Sequence of chain 1.B:
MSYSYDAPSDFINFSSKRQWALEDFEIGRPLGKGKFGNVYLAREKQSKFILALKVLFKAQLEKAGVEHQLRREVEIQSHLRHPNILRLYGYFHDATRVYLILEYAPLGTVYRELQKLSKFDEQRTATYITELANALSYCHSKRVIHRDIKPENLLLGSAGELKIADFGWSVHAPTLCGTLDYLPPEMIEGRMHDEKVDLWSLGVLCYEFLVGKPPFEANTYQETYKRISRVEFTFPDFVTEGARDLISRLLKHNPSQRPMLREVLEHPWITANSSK

A protein and the small-molecule ligand that binds it are described below.
Small molecule (SMILES): Nc1ncnc2c1ncn2[C@@H]1O[C@H](CO[P](=O)(O)O[P](=O)(O)NP(=O)(O)O)[C@@H](O)[C@H]1O

Binding-site contacts:
Ligand atom N7 contacts residue VAL50 of chain 1.B at 3.9 Å.
Ligand atom C5' contacts residue LYS44 of chain 1.B at 4.0 Å.
Ligand atom O3G contacts residue LYS46 of chain 1.B at 3.4 Å (salt-bridge).
Ligand atom N6 contacts residue LEU97 of chain 1.B at 3.6 Å.
Ligand atom C5' contacts residue VAL50 of chain 1.B at 4.0 Å (hydrophobic).
Ligand atom C6 contacts residue GLU114 of chain 1.B at 3.5 Å.
Ligand atom N1 contacts residue GLU114 of chain 1.B at 3.6 Å.
Ligand atom C8 contacts residue VAL50 of chain 1.B at 3.9 Å (hydrophobic).
Ligand atom O2' contacts residue THR120 of chain 1.B at 3.7 Å.
Ligand atom C5 contacts residue VAL50 of chain 1.B at 4.1 Å (hydrophobic).
Ligand atom O2B contacts residue GLY45 of chain 1.B at 3.2 Å.
Ligand atom N6 contacts residue ALA63 of chain 1.B at 3.5 Å.
Ligand atom N1 contacts residue ALA116 of chain 1.B at 3.2 Å (h-bond).
Ligand atom O3G contacts residue PHE47 of chain 1.B at 3.4 Å.
Ligand atom C5 contacts residue LEU166 of chain 1.B at 4.0 Å (hydrophobic).
Ligand atom O2B contacts residue LYS46 of chain 1.B at 3.2 Å (salt-bridge).
Ligand atom PA contacts residue LYS65 of chain 1.B at 4.1 Å.
Ligand atom O3A contacts residue GLY45 of chain 1.B at 3.5 Å.
Ligand atom O2' contacts residue LEU166 of chain 1.B at 4.0 Å.
Ligand atom N6 contacts residue GLU114 of chain 1.B at 2.5 Å (salt-bridge).
Ligand atom PB contacts residue GLY45 of chain 1.B at 3.8 Å.
Ligand atom N3B contacts residue LYS65 of chain 1.B at 2.9 Å (salt-bridge).
Ligand atom N1 contacts residue TYR115 of chain 1.B at 3.8 Å.
Ligand atom O4' contacts residue LEU42 of chain 1.B at 3.7 Å.
Ligand atom O2G contacts residue MG1 of chain 1.L at 2.1 Å.
Ligand atom O1A contacts residue VAL50 of chain 1.B at 3.9 Å.
Ligand atom PG contacts residue MG1 of chain 1.L at 3.7 Å.
Ligand atom C4' contacts residue GLY43 of chain 1.B at 3.8 Å.
Ligand atom C2 contacts residue LEU42 of chain 1.B at 4.1 Å (hydrophobic).
Ligand atom O4' contacts residue GLY43 of chain 1.B at 3.7 Å.
Ligand atom C6 contacts residue ALA63 of chain 1.B at 3.8 Å (hydrophobic).
Ligand atom O5' contacts residue VAL50 of chain 1.B at 3.5 Å.
Ligand atom N6 contacts residue LEU113 of chain 1.B at 3.8 Å.
Ligand atom PG contacts residue LYS65 of chain 1.B at 3.6 Å.
Ligand atom C2 contacts residue ALA116 of chain 1.B at 3.4 Å (hydrophobic).
Ligand atom C5' contacts residue GLY43 of chain 1.B at 3.9 Å.
Ligand atom C6 contacts residue LEU166 of chain 1.B at 4.1 Å (hydrophobic).
Ligand atom O2G contacts residue LYS65 of chain 1.B at 3.1 Å (salt-bridge).
Ligand atom O1A contacts residue LYS65 of chain 1.B at 2.8 Å (salt-bridge).
Ligand atom C2 contacts residue TYR115 of chain 1.B at 3.9 Å (hydrophobic).